Sequence of chain 1.A:
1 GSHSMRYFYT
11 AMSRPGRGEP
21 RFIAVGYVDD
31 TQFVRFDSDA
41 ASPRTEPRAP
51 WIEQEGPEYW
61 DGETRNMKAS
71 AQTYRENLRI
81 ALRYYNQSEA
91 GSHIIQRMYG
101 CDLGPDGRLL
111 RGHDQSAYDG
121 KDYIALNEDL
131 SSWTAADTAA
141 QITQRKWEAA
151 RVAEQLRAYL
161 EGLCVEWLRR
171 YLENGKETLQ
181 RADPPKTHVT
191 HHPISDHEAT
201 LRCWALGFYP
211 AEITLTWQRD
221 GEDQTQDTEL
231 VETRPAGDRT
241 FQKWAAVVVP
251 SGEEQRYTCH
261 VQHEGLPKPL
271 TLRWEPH

Binding-site contacts:
Ligand atom CE3 contacts residue TYR123 of chain 1.A at 3.5 Å (hydrophobic).
Ligand atom N contacts residue TYR7 of chain 1.A at 3.3 Å (h-bond).
Ligand atom OE1 contacts residue ARG97 of chain 1.A at 2.3 Å (salt-bridge).
Ligand atom CD1 contacts residue ASN77 of chain 1.A at 3.4 Å.
Ligand atom CZ2 contacts residue ILE95 of chain 1.A at 3.5 Å (hydrophobic).
Ligand atom ND2 contacts residue ASN77 of chain 1.A at 2.9 Å (h-bond).
Ligand atom CG contacts residue GLU76 of chain 1.A at 3.3 Å.
Ligand atom CD contacts residue ARG97 of chain 1.A at 3.4 Å.
Ligand atom O contacts residue TYR159 of chain 1.A at 2.7 Å (h-bond).
Ligand atom N contacts residue TYR99 of chain 1.A at 3.0 Å (h-bond).
Ligand atom CB contacts residue ASN77 of chain 1.A at 3.6 Å.
Ligand atom CA contacts residue ASN77 of chain 1.A at 3.3 Å.
Ligand atom OE1 contacts residue TRP167 of chain 1.A at 3.4 Å (h-bond).
Ligand atom ND2 contacts residue GLU76 of chain 1.A at 2.7 Å (salt-bridge).
Ligand atom ND2 contacts residue THR73 of chain 1.A at 3.4 Å (h-bond).
Ligand atom OE1 contacts residue TYR74 of chain 1.A at 2.7 Å (h-bond).
Ligand atom C contacts residue ASN77 of chain 1.A at 3.5 Å.
Ligand atom N contacts residue TYR171 of chain 1.A at 2.8 Å (h-bond).
Ligand atom O contacts residue TRP147 of chain 1.A at 2.9 Å (h-bond).
Ligand atom C contacts residue TYR84 of chain 1.A at 3.5 Å (hydrophobic).
Ligand atom OD1 contacts residue GLU76 of chain 1.A at 3.1 Å (salt-bridge).
Ligand atom CA contacts residue ASN66 of chain 1.A at 3.5 Å.
Ligand atom CD contacts residue TYR74 of chain 1.A at 3.4 Å (hydrophobic).
Ligand atom C contacts residue ASN66 of chain 1.A at 3.6 Å.
Ligand atom CG contacts residue GLU63 of chain 1.A at 3.1 Å.
Ligand atom OXT contacts residue THR143 of chain 1.A at 2.7 Å (h-bond).
Ligand atom CH2 contacts residue ILE95 of chain 1.A at 3.5 Å (hydrophobic).
Ligand atom O contacts residue ASN66 of chain 1.A at 3.0 Å (h-bond).
Ligand atom CB contacts residue TRP167 of chain 1.A at 3.3 Å (hydrophobic).
Ligand atom CG2 contacts residue GLN155 of chain 1.A at 3.4 Å.
Ligand atom N contacts residue TYR7 of chain 1.A at 3.0 Å (h-bond).
Ligand atom CB contacts residue GLU63 of chain 1.A at 3.3 Å.
Ligand atom O contacts residue TYR84 of chain 1.A at 3.5 Å (h-bond).
Ligand atom NE2 contacts residue LEU163 of chain 1.A at 3.4 Å.
Ligand atom N contacts residue ASN77 of chain 1.A at 2.9 Å (h-bond).
Ligand atom CA contacts residue TYR7 of chain 1.A at 3.4 Å (hydrophobic).
Ligand atom C contacts residue TYR7 of chain 1.A at 3.3 Å (hydrophobic).
Ligand atom OXT contacts residue TYR84 of chain 1.A at 2.7 Å (h-bond).
Ligand atom N contacts residue GLU63 of chain 1.A at 2.8 Å (salt-bridge).
Ligand atom CD contacts residue TRP167 of chain 1.A at 3.4 Å (hydrophobic).

The protein below binds the small molecule below.
Small molecule (SMILES): CC(C)[C@H](NC(=O)[C@H](CCC(=O)O)NC(=O)[C@H](CCC(N)=O)NC(=O)[C@H](CO)NC(=O)[C@H](C)NC(=O)[C@@H](N)CCC(N)=O)C(=O)N[C@@H](CCCCN)C(=O)N[C@@H](CC(N)=O)C(=O)N[C@@H](CC1=c2ccccc2=NC1)C(=O)O